Binding-site contacts:
Ligand atom C2 contacts residue ASN12 of chain 31.G at 3.3 Å.
Ligand atom C7 contacts residue ASN12 of chain 31.G at 3.9 Å.
Ligand atom C5 contacts residue ASN12 of chain 31.G at 4.1 Å.
Ligand atom O5 contacts residue ASN12 of chain 31.G at 2.7 Å (h-bond).
Ligand atom C1 contacts residue ASN12 of chain 31.G at 2.2 Å.
Ligand atom N2 contacts residue ASN12 of chain 31.G at 3.8 Å.
Ligand atom O7 contacts residue ASN12 of chain 31.G at 3.6 Å.

This protein binds this small molecule.
Small molecule (SMILES): CC(=O)N[C@H]1[C@H](O[C@H]2[C@H](O)[C@@H](NC(C)=O)CO[C@@H]2CO)O[C@H](CO)[C@@H](O)[C@@H]1O

Sequence of chain 31.G:
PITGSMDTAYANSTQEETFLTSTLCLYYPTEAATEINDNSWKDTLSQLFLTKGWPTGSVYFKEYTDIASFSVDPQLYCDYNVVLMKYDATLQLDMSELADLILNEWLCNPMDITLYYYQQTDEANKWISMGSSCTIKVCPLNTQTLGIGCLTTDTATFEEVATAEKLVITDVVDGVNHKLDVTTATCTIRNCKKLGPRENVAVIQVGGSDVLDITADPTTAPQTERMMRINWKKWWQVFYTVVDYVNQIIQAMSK